Sequence of chain 1.G:
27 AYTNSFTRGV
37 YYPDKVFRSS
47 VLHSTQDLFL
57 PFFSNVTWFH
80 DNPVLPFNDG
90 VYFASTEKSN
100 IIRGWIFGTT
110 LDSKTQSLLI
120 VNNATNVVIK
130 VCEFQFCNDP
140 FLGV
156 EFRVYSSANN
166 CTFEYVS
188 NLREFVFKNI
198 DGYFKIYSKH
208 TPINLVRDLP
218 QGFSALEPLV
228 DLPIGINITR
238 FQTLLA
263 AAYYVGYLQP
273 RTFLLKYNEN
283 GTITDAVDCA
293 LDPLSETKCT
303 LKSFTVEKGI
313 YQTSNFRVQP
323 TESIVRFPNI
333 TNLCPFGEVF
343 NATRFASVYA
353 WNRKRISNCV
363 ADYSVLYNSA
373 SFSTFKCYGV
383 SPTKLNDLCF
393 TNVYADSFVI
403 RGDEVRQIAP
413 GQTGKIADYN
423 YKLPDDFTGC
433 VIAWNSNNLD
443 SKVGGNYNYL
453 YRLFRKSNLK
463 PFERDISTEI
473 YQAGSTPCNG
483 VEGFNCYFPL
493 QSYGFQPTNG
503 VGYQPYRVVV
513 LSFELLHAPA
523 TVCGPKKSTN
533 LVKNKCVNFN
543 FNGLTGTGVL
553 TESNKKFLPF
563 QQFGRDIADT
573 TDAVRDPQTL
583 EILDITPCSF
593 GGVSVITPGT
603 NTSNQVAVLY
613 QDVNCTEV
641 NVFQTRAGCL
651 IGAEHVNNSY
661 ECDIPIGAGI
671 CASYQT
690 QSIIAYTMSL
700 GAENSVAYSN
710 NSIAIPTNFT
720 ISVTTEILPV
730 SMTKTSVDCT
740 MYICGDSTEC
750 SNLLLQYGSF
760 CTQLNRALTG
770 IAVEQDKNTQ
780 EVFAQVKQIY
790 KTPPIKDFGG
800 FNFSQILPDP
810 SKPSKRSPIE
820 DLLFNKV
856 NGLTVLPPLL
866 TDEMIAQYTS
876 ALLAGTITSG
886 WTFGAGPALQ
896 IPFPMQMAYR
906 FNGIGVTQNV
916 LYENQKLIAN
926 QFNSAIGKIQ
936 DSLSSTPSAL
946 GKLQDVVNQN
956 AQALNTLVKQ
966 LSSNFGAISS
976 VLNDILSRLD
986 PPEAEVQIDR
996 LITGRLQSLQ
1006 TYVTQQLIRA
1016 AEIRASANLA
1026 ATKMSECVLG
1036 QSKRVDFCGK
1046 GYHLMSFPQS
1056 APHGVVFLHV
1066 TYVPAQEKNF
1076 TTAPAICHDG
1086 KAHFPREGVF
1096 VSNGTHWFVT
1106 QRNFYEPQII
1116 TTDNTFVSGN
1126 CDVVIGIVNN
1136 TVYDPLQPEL

This small molecule binds to this protein.
Small molecule (SMILES): CC(=O)N[C@@H]1[C@@H](O)[C@H](O)[C@@H](CO)O[C@H]1O

Binding-site contacts:
Ligand atom C5 contacts residue ASN1074 of chain 1.G at 3.8 Å.
Ligand atom O6 contacts residue ALA706 of chain 1.G at 3.6 Å.
Ligand atom C8 contacts residue ASN1074 of chain 1.G at 3.9 Å.
Ligand atom C5 contacts residue ALA706 of chain 1.G at 3.8 Å (hydrophobic).
Ligand atom C6 contacts residue ALA706 of chain 1.G at 4.2 Å (hydrophobic).
Ligand atom C8 contacts residue LYS1073 of chain 1.G at 3.7 Å.
Ligand atom C7 contacts residue GLU1072 of chain 1.G at 4.4 Å.
Ligand atom O5 contacts residue ASN1074 of chain 1.G at 2.4 Å (h-bond).
Ligand atom N2 contacts residue ASN1074 of chain 1.G at 3.0 Å (h-bond).
Ligand atom C2 contacts residue ASN1074 of chain 1.G at 2.5 Å.
Ligand atom C1 contacts residue ALA706 of chain 1.G at 4.5 Å (hydrophobic).
Ligand atom C1 contacts residue ASN1074 of chain 1.G at 1.5 Å.
Ligand atom C4 contacts residue ASN1074 of chain 1.G at 4.3 Å.
Ligand atom O5 contacts residue ALA706 of chain 1.G at 4.2 Å.
Ligand atom C8 contacts residue GLU1072 of chain 1.G at 3.0 Å.
Ligand atom O7 contacts residue ASN1074 of chain 1.G at 3.7 Å.
Ligand atom C7 contacts residue ASN1074 of chain 1.G at 3.5 Å.
Ligand atom C3 contacts residue ASN1074 of chain 1.G at 3.9 Å.